This small molecule binds to this protein.
Small molecule (SMILES): CC(=O)N[C@@H]1[C@@H](O)[C@H](O)[C@@H](CO)O[C@H]1O

Binding-site contacts:
Ligand atom O5 contacts residue ASN322 of chain 1.C at 2.6 Å (h-bond).
Ligand atom C1 contacts residue ASN322 of chain 1.C at 1.5 Å.
Ligand atom C5 contacts residue ASN322 of chain 1.C at 3.8 Å.
Ligand atom O7 contacts residue ASN322 of chain 1.C at 3.8 Å.
Ligand atom C6 contacts residue GLN571 of chain 1.C at 3.3 Å.
Ligand atom C7 contacts residue GLN571 of chain 1.C at 4.4 Å.
Ligand atom O4 contacts residue GLN571 of chain 1.C at 4.3 Å.
Ligand atom C2 contacts residue GLN571 of chain 1.C at 3.8 Å.
Ligand atom C5 contacts residue GLN571 of chain 1.C at 4.2 Å.
Ligand atom C1 contacts residue GLN571 of chain 1.C at 4.0 Å.
Ligand atom C7 contacts residue ASN322 of chain 1.C at 3.4 Å.
Ligand atom N2 contacts residue ASN322 of chain 1.C at 2.7 Å (h-bond).
Ligand atom C8 contacts residue ASN322 of chain 1.C at 4.4 Å.
Ligand atom O6 contacts residue GLN571 of chain 1.C at 2.5 Å (h-bond).
Ligand atom C3 contacts residue ASN322 of chain 1.C at 3.8 Å.
Ligand atom C4 contacts residue GLN571 of chain 1.C at 4.1 Å.
Ligand atom C2 contacts residue ASN322 of chain 1.C at 2.4 Å.
Ligand atom O5 contacts residue GLN571 of chain 1.C at 4.0 Å.
Ligand atom C4 contacts residue ASN322 of chain 1.C at 4.3 Å.
Ligand atom N2 contacts residue GLN571 of chain 1.C at 4.5 Å.
Ligand atom O7 contacts residue GLN571 of chain 1.C at 3.5 Å (h-bond).

Sequence of chain 1.C:
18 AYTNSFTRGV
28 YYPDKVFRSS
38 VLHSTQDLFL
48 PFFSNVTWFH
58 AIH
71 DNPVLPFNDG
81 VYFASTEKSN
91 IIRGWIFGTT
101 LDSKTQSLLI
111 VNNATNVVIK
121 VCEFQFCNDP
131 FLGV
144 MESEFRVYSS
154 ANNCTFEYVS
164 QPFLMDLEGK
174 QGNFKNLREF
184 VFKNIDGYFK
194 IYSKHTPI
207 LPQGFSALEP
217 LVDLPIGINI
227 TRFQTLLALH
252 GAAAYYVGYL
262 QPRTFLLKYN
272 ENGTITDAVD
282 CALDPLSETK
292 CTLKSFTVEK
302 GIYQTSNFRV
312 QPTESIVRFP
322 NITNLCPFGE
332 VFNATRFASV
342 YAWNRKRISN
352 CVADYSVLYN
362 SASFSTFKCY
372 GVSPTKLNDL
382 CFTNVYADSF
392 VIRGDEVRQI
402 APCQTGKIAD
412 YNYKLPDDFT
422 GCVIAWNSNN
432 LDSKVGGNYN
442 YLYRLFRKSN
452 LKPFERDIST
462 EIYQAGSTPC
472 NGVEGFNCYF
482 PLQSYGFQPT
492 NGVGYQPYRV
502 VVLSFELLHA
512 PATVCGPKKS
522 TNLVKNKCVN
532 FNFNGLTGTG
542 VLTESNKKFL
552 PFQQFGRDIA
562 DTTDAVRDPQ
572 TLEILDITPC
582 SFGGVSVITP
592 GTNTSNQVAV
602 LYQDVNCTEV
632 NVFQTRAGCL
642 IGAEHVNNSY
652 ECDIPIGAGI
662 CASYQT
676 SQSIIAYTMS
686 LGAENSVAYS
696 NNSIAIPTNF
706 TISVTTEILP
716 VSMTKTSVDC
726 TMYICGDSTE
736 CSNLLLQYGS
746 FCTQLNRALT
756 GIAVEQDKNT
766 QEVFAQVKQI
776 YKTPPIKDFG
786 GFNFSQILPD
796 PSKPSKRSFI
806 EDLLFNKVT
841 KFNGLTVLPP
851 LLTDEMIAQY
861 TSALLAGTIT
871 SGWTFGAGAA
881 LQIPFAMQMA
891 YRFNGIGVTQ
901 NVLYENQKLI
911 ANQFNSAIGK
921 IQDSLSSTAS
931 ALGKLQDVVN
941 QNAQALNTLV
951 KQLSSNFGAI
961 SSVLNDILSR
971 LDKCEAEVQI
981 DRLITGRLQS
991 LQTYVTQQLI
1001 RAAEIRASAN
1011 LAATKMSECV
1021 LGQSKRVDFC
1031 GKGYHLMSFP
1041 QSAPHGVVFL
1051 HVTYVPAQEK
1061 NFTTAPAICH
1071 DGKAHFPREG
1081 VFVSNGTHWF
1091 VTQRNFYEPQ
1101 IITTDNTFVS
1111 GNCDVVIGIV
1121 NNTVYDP